This small molecule binds to this protein.
Small molecule (SMILES): C=Cc1cc[n+]([Co]23(N=[N+]=[N-])(N(O)C(C)=C(C)N2O)N(O)C(C)=C(C)N3O)cc1

Sequence of chain 1.F:
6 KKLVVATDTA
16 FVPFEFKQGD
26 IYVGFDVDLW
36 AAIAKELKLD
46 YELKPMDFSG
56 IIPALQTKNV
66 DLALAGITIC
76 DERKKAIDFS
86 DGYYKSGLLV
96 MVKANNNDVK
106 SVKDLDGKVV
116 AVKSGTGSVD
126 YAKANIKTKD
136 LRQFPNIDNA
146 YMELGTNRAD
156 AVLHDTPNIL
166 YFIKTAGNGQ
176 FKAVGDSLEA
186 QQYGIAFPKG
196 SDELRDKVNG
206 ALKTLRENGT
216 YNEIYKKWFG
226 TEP

Binding-site contacts:
Ligand atom C24 contacts residue CYS75 of chain 1.F at 4.3 Å (hydrophobic).
Ligand atom O03 contacts residue ASP125 of chain 1.F at 4.4 Å.
Ligand atom C20 contacts residue ASP125 of chain 1.F at 3.4 Å.
Ligand atom O05 contacts residue CYS75 of chain 1.F at 4.3 Å.
Ligand atom C24 contacts residue ASP125 of chain 1.F at 2.7 Å.
Ligand atom CO01 contacts residue CYS75 of chain 1.F at 2.2 Å.
Ligand atom C25 contacts residue ASP125 of chain 1.F at 4.2 Å.
Ligand atom N09 contacts residue ASP125 of chain 1.F at 4.2 Å.
Ligand atom N09 contacts residue CYS75 of chain 1.F at 2.4 Å (h-bond).
Ligand atom O05 contacts residue ILE74 of chain 1.F at 4.2 Å.
Ligand atom C21 contacts residue GLY122 of chain 1.F at 4.1 Å.
Ligand atom O06 contacts residue ASP76 of chain 1.F at 4.2 Å.
Ligand atom C22 contacts residue CYS75 of chain 1.F at 3.8 Å (hydrophobic).
Ligand atom N10 contacts residue CYS75 of chain 1.F at 3.3 Å (h-bond).
Ligand atom C25 contacts residue GLY122 of chain 1.F at 2.8 Å.
Ligand atom C21 contacts residue ASP125 of chain 1.F at 4.1 Å.
Ligand atom N13 contacts residue GLU184 of chain 1.F at 3.7 Å.
Ligand atom N12 contacts residue CYS75 of chain 1.F at 2.5 Å (h-bond).
Ligand atom O03 contacts residue CYS75 of chain 1.F at 2.8 Å (h-bond).
Ligand atom C25 contacts residue THR121 of chain 1.F at 4.4 Å.
Ligand atom C25 contacts residue ARG78 of chain 1.F at 4.1 Å.
Ligand atom N13 contacts residue CYS75 of chain 1.F at 4.1 Å.
Ligand atom O04 contacts residue THR73 of chain 1.F at 4.0 Å.
Ligand atom O05 contacts residue GLU184 of chain 1.F at 3.1 Å (salt-bridge).
Ligand atom O05 contacts residue THR73 of chain 1.F at 4.2 Å.
Ligand atom N11 contacts residue CYS75 of chain 1.F at 3.3 Å (h-bond).
Ligand atom O03 contacts residue GLU77 of chain 1.F at 3.5 Å.
Ligand atom N11 contacts residue GLU184 of chain 1.F at 3.6 Å.
Ligand atom N12 contacts residue ASP76 of chain 1.F at 4.2 Å.
Ligand atom C23 contacts residue CYS75 of chain 1.F at 3.4 Å (hydrophobic).
Ligand atom O06 contacts residue CYS75 of chain 1.F at 2.9 Å (h-bond).
Ligand atom C22 contacts residue GLU184 of chain 1.F at 4.0 Å.
Ligand atom O04 contacts residue GLU184 of chain 1.F at 4.2 Å.
Ligand atom C23 contacts residue ASP76 of chain 1.F at 4.2 Å.
Ligand atom C20 contacts residue CYS75 of chain 1.F at 3.2 Å (hydrophobic).
Ligand atom O06 contacts residue GLU77 of chain 1.F at 4.1 Å.
Ligand atom O04 contacts residue CYS75 of chain 1.F at 4.2 Å.
Ligand atom C21 contacts residue CYS75 of chain 1.F at 3.7 Å (hydrophobic).
Ligand atom C27 contacts residue ASP76 of chain 1.F at 4.2 Å.
Ligand atom C26 contacts residue GLU184 of chain 1.F at 4.1 Å.